This small molecule binds to this protein.
Small molecule (SMILES): NCC(=O)O

Binding-site contacts:
Ligand atom C contacts residue GLN8 of chain 4.A at 4.3 Å.
Ligand atom OXT contacts residue GLN8 of chain 4.A at 4.0 Å.

Sequence of chain 4.A:
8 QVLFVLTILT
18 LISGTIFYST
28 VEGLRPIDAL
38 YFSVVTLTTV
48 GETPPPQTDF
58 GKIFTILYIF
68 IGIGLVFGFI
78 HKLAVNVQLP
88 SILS